Sequence of chain 1.B:
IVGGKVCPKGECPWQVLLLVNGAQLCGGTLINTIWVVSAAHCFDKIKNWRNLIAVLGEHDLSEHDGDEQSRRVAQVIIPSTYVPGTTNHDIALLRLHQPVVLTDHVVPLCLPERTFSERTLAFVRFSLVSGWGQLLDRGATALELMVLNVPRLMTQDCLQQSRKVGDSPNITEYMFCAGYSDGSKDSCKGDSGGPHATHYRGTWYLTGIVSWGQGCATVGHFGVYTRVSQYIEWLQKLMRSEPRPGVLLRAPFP

This protein binds this small molecule.
Small molecule (SMILES): CC[C@@H](C)[C@@H](NS(=O)(=O)Cc1cccc(C(=O)O)c1)C(=O)N[C@@H](CCC(=N)N)C(=O)NCc1ccc(C(=N)N)cc1

Binding-site contacts:
Ligand atom C22 contacts residue TRP212 of chain 1.B at 3.6 Å (hydrophobic).
Ligand atom C32 contacts residue HIS41 of chain 1.B at 3.4 Å.
Ligand atom O1 contacts residue TRP212 of chain 1.B at 3.0 Å.
Ligand atom C25 contacts residue SER211 of chain 1.B at 3.3 Å.
Ligand atom C11 contacts residue ASP137 of chain 1.B at 3.4 Å.
Ligand atom C13 contacts residue GLY215 of chain 1.B at 3.4 Å.
Ligand atom C9 contacts residue GLY213 of chain 1.B at 3.5 Å.
Ligand atom C2 contacts residue ASP44 of chain 1.B at 3.2 Å.
Ligand atom C3 contacts residue THR87 of chain 1.B at 3.5 Å.
Ligand atom N3 contacts residue HIS41 of chain 1.B at 3.2 Å.
Ligand atom N5 contacts residue ASP44 of chain 1.B at 2.8 Å (salt-bridge).
Ligand atom N1 contacts residue SER187 of chain 1.B at 3.5 Å (h-bond).
Ligand atom N1 contacts residue ASP186 of chain 1.B at 2.8 Å (salt-bridge).
Ligand atom N4 contacts residue GLY213 of chain 1.B at 3.0 Å (h-bond).
Ligand atom C24 contacts residue SER211 of chain 1.B at 3.4 Å.
Ligand atom C26 contacts residue ASP186 of chain 1.B at 3.5 Å.
Ligand atom C32 contacts residue SER192 of chain 1.B at 3.1 Å.
Ligand atom N2 contacts residue ASP186 of chain 1.B at 2.9 Å (salt-bridge).
Ligand atom N2 contacts residue GLY223 of chain 1.B at 3.6 Å.
Ligand atom C19 contacts residue HIS41 of chain 1.B at 3.6 Å.
Ligand atom S1 contacts residue GLY213 of chain 1.B at 3.5 Å (h-bond).
Ligand atom C26 contacts residue TRP212 of chain 1.B at 3.6 Å (hydrophobic).
Ligand atom C2 contacts residue GLY85 of chain 1.B at 3.5 Å.
Ligand atom C17 contacts residue TRP212 of chain 1.B at 3.6 Å (hydrophobic).
Ligand atom O4 contacts residue GLY215 of chain 1.B at 2.8 Å (h-bond).
Ligand atom C23 contacts residue VAL210 of chain 1.B at 3.6 Å (hydrophobic).
Ligand atom N31 contacts residue HIS41 of chain 1.B at 3.4 Å (h-bond).
Ligand atom N1 contacts residue GLY215 of chain 1.B at 2.9 Å (h-bond).
Ligand atom O1 contacts residue GLY213 of chain 1.B at 3.3 Å (h-bond).
Ligand atom C26 contacts residue SER187 of chain 1.B at 3.3 Å.
Ligand atom N3 contacts residue TYR82 of chain 1.B at 3.2 Å (h-bond).
Ligand atom N3 contacts residue ASP44 of chain 1.B at 2.8 Å (salt-bridge).
Ligand atom N5 contacts residue GLY85 of chain 1.B at 3.5 Å.
Ligand atom N31 contacts residue SER211 of chain 1.B at 2.7 Å (h-bond).
Ligand atom N3 contacts residue GLY85 of chain 1.B at 3.2 Å.
Ligand atom C17 contacts residue GLY213 of chain 1.B at 3.5 Å.
Ligand atom N2 contacts residue SER187 of chain 1.B at 2.8 Å (h-bond).
Ligand atom C32 contacts residue SER211 of chain 1.B at 3.1 Å.
Ligand atom N3 contacts residue THR86 of chain 1.B at 3.0 Å (h-bond).
Ligand atom O4 contacts residue GLY213 of chain 1.B at 3.3 Å (h-bond).